Binding-site contacts:
Ligand atom N18 contacts residue ASN195 of chain 1.A at 3.5 Å (h-bond).
Ligand atom C24 contacts residue LEU197 of chain 1.A at 3.7 Å (hydrophobic).
Ligand atom C27 contacts residue LEU197 of chain 1.A at 3.6 Å (hydrophobic).
Ligand atom C22 contacts residue SER214 of chain 1.A at 3.7 Å.
Ligand atom N9 contacts residue ACT1 of chain 1.C at 2.9 Å (h-bond).
Ligand atom C4 contacts residue VAL96 of chain 1.A at 3.5 Å (hydrophobic).
Ligand atom O19 contacts residue LYS98 of chain 1.A at 3.1 Å (salt-bridge).
Ligand atom C2 contacts residue VAL146 of chain 1.A at 3.2 Å (hydrophobic).
Ligand atom C22 contacts residue ARG194 of chain 1.A at 3.6 Å.
Ligand atom C12 contacts residue LEU51 of chain 1.A at 3.8 Å (hydrophobic).
Ligand atom C24 contacts residue GLU144 of chain 1.A at 3.2 Å.
Ligand atom C26 contacts residue LYS98 of chain 1.A at 3.6 Å.
Ligand atom N9 contacts residue PRO150 of chain 1.A at 3.7 Å.
Ligand atom C23 contacts residue THR143 of chain 1.A at 3.7 Å.
Ligand atom C23 contacts residue GLU144 of chain 1.A at 3.6 Å.
Ligand atom C27 contacts residue SER214 of chain 1.A at 3.3 Å.
Ligand atom O20 contacts residue GLY54 of chain 1.A at 3.2 Å.
Ligand atom N10 contacts residue LEU197 of chain 1.A at 3.6 Å.
Ligand atom C21 contacts residue ASN195 of chain 1.A at 3.6 Å.
Ligand atom N3 contacts residue VAL96 of chain 1.A at 3.6 Å.
Ligand atom C26 contacts residue ASP215 of chain 1.A at 3.5 Å.
Ligand atom C2 contacts residue TYR145 of chain 1.A at 3.8 Å (hydrophobic).
Ligand atom C21 contacts residue ARG194 of chain 1.A at 3.4 Å.
Ligand atom C22 contacts residue ASN195 of chain 1.A at 3.6 Å.
Ligand atom C26 contacts residue THR143 of chain 1.A at 3.0 Å.
Ligand atom N10 contacts residue GLU144 of chain 1.A at 3.0 Å (salt-bridge).
Ligand atom N3 contacts residue VAL146 of chain 1.A at 3.0 Å (h-bond).
Ligand atom N10 contacts residue VAL96 of chain 1.A at 3.8 Å.
Ligand atom C23 contacts residue LYS98 of chain 1.A at 3.7 Å.
Ligand atom N9 contacts residue GLY149 of chain 1.A at 3.8 Å.
Ligand atom C27 contacts residue ALA127 of chain 1.A at 3.5 Å (hydrophobic).
Ligand atom C24 contacts residue THR143 of chain 1.A at 3.4 Å.
Ligand atom C8 contacts residue PRO150 of chain 1.A at 3.5 Å (hydrophobic).
Ligand atom O25 contacts residue SER214 of chain 1.A at 3.6 Å.
Ligand atom C1 contacts residue ACT1 of chain 1.C at 3.8 Å.
Ligand atom O19 contacts residue VAL59 of chain 1.A at 3.5 Å.
Ligand atom O20 contacts residue ARG194 of chain 1.A at 3.7 Å.
Ligand atom O25 contacts residue LEU197 of chain 1.A at 3.6 Å.
Ligand atom O25 contacts residue LYS98 of chain 1.A at 2.8 Å (salt-bridge).
Ligand atom C23 contacts residue LEU197 of chain 1.A at 3.4 Å (hydrophobic).

Sequence of chain 1.A:
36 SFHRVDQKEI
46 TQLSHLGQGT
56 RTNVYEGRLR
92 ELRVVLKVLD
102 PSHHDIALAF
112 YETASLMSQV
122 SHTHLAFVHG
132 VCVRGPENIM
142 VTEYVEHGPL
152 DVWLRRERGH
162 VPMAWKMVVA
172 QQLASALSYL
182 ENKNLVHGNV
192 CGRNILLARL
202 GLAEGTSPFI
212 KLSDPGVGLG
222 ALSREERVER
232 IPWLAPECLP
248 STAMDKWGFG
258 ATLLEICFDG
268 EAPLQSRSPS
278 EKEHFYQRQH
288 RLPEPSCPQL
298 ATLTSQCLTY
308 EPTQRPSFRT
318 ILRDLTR

This protein binds this small molecule.
Small molecule (SMILES): CN(C)S(=O)(=O)c1cccc(-c2c[nH]c3cnc(NC(=O)C4CC4)cc23)c1